Sequence of chain 1.B:
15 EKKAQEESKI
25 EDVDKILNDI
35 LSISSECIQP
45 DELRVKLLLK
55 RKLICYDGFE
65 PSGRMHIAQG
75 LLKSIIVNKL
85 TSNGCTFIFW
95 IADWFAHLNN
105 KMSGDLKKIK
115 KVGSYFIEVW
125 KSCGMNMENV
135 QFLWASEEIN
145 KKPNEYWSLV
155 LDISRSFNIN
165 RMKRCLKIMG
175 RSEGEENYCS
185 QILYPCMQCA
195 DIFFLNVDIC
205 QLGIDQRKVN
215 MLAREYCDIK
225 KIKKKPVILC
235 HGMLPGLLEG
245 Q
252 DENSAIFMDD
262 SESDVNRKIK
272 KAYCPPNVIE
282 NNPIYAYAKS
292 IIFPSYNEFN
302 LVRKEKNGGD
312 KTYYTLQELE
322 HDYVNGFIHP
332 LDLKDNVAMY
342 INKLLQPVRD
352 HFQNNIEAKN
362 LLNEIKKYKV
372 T

Binding-site contacts:
Ligand atom C18 contacts residue GLY62 of chain 1.B at 3.0 Å.
Ligand atom C24 contacts residue TYR188 of chain 1.B at 3.4 Å (hydrophobic).
Ligand atom N03 contacts residue MET237 of chain 1.B at 3.5 Å.
Ligand atom C29 contacts residue ASP195 of chain 1.B at 3.3 Å.
Ligand atom O37 contacts residue GLY207 of chain 1.B at 3.3 Å (h-bond).
Ligand atom C27 contacts residue GLY62 of chain 1.B at 3.4 Å.
Ligand atom O19 contacts residue GLN73 of chain 1.B at 3.3 Å (h-bond).
Ligand atom C31 contacts residue ASP195 of chain 1.B at 3.2 Å.
Ligand atom C17 contacts residue GLY62 of chain 1.B at 3.4 Å.
Ligand atom O21 contacts residue GLU64 of chain 1.B at 3.2 Å (salt-bridge).
Ligand atom C28 contacts residue GLN192 of chain 1.B at 3.5 Å.
Ligand atom O37 contacts residue ASP61 of chain 1.B at 2.5 Å (salt-bridge).
Ligand atom C25 contacts residue TYR188 of chain 1.B at 3.5 Å (hydrophobic).
Ligand atom O34 contacts residue GLN210 of chain 1.B at 3.5 Å (h-bond).
Ligand atom C27 contacts residue GLN192 of chain 1.B at 3.5 Å.
Ligand atom O39 contacts residue ASP209 of chain 1.B at 2.7 Å (salt-bridge).
Ligand atom N33 contacts residue TYR188 of chain 1.B at 2.5 Å (h-bond).
Ligand atom C23 contacts residue GLN210 of chain 1.B at 3.5 Å.
Ligand atom C07 contacts residue MET237 of chain 1.B at 3.5 Å (hydrophobic).
Ligand atom C29 contacts residue GLN192 of chain 1.B at 3.4 Å.
Ligand atom O34 contacts residue ILE172 of chain 1.B at 2.9 Å (h-bond).
Ligand atom F11 contacts residue GLN73 of chain 1.B at 3.0 Å.
Ligand atom N05 contacts residue HIS235 of chain 1.B at 3.1 Å (h-bond).
Ligand atom C28 contacts residue TYR60 of chain 1.B at 3.3 Å (hydrophobic).
Ligand atom C04 contacts residue GLY236 of chain 1.B at 3.5 Å.
Ligand atom C29 contacts residue TRP94 of chain 1.B at 3.5 Å (hydrophobic).
Ligand atom C04 contacts residue MET237 of chain 1.B at 3.5 Å (hydrophobic).
Ligand atom C24 contacts residue GLN210 of chain 1.B at 3.1 Å.
Ligand atom N33 contacts residue ILE172 of chain 1.B at 2.8 Å (h-bond).
Ligand atom N03 contacts residue LEU238 of chain 1.B at 2.8 Å (h-bond).
Ligand atom C04 contacts residue LEU238 of chain 1.B at 3.4 Å (hydrophobic).
Ligand atom O39 contacts residue GLY207 of chain 1.B at 3.0 Å (h-bond).
Ligand atom O30 contacts residue ASP195 of chain 1.B at 2.6 Å (salt-bridge).
Ligand atom N33 contacts residue GLN210 of chain 1.B at 3.1 Å (h-bond).
Ligand atom N03 contacts residue ALA72 of chain 1.B at 3.5 Å.
Ligand atom O30 contacts residue TYR60 of chain 1.B at 2.6 Å (h-bond).
Ligand atom N01 contacts residue LEU238 of chain 1.B at 3.1 Å (h-bond).
Ligand atom C29 contacts residue TYR60 of chain 1.B at 3.4 Å (hydrophobic).
Ligand atom N33 contacts residue GLN192 of chain 1.B at 2.9 Å (h-bond).
Ligand atom N01 contacts residue HIS70 of chain 1.B at 3.4 Å (h-bond).

A protein and the small-molecule ligand that binds it are described below.
Small molecule (SMILES): Nc1ncnc2c1c(OC(F)F)nn2[C@@H]1O[C@H](COS(=O)(=O)NC(=O)[C@@H](N)Cc2ccc(O)cc2)[C@@H](O)[C@H]1O